Binding-site contacts:
Ligand atom O1 contacts residue HIS318 of chain 1.A at 3.5 Å (h-bond).
Ligand atom OD2 contacts residue ASN296 of chain 1.A at 3.4 Å (h-bond).
Ligand atom C4 contacts residue ARG812 of chain 1.A at 3.2 Å.
Ligand atom OD2 contacts residue ARG311 of chain 1.A at 3.4 Å (salt-bridge).
Ligand atom CG1 contacts residue ARG311 of chain 1.A at 3.2 Å.
Ligand atom O1 contacts residue HIS322 of chain 1.A at 3.6 Å (h-bond).
Ligand atom C contacts residue ALA283 of chain 1.A at 3.6 Å (hydrophobic).
Ligand atom O1 contacts residue GLU341 of chain 1.A at 3.6 Å.
Ligand atom C4 contacts residue THR281 of chain 1.A at 3.3 Å.
Ligand atom O1 contacts residue GLU285 of chain 1.A at 3.4 Å (salt-bridge).
Ligand atom C6 contacts residue ZN1 of chain 1.H at 3.2 Å.
Ligand atom CG contacts residue ARG311 of chain 1.A at 3.0 Å.
Ligand atom O contacts residue ZN1 of chain 1.H at 2.9 Å.
Ligand atom C contacts residue TYR404 of chain 1.A at 3.3 Å (hydrophobic).
Ligand atom C contacts residue GLY282 of chain 1.A at 3.7 Å.
Ligand atom C6 contacts residue GLU319 of chain 1.A at 3.6 Å.
Ligand atom O contacts residue GLU341 of chain 1.A at 3.5 Å (salt-bridge).
Ligand atom CG2 contacts residue GLU319 of chain 1.A at 3.7 Å.
Ligand atom OD1 contacts residue ARG311 of chain 1.A at 2.3 Å (salt-bridge).
Ligand atom O1 contacts residue GLU319 of chain 1.A at 2.8 Å (salt-bridge).
Ligand atom O1 contacts residue ZN1 of chain 1.H at 2.0 Å.
Ligand atom C5 contacts residue THR281 of chain 1.A at 3.6 Å.
Ligand atom N contacts residue GLU285 of chain 1.A at 3.0 Å (salt-bridge).
Ligand atom CB contacts residue GLY282 of chain 1.A at 3.6 Å.
Ligand atom C contacts residue ZN1 of chain 1.H at 3.4 Å.
Ligand atom O contacts residue ALA283 of chain 1.A at 3.3 Å (h-bond).
Ligand atom C6 contacts residue ALA283 of chain 1.A at 3.0 Å (hydrophobic).
Ligand atom N contacts residue GLU341 of chain 1.A at 3.2 Å (salt-bridge).
Ligand atom OD1 contacts residue GLY282 of chain 1.A at 3.6 Å.
Ligand atom N contacts residue GLY282 of chain 1.A at 3.6 Å.
Ligand atom OD1 contacts residue ASN296 of chain 1.A at 2.5 Å (h-bond).
Ligand atom N contacts residue ALA283 of chain 1.A at 3.2 Å (h-bond).
Ligand atom O contacts residue GLY282 of chain 1.A at 2.7 Å (h-bond).
Ligand atom CG contacts residue ASN296 of chain 1.A at 3.0 Å.
Ligand atom O contacts residue HIS318 of chain 1.A at 3.6 Å (h-bond).
Ligand atom C2 contacts residue ALA283 of chain 1.A at 3.3 Å (hydrophobic).
Ligand atom O contacts residue THR281 of chain 1.A at 3.6 Å.
Ligand atom C5 contacts residue GLU148 of chain 1.A at 3.6 Å.
Ligand atom N contacts residue GLU148 of chain 1.A at 2.5 Å (salt-bridge).
Ligand atom O contacts residue TYR404 of chain 1.A at 2.3 Å (h-bond).

A small-molecule ligand and the protein it binds are described below.
Small molecule (SMILES): CC(C)C[C@@H](N)[C@H](O)C(=O)N[C@H](C(=O)N[C@H](C(=O)N[C@@H](CC(=O)O)C(=O)O)C(C)C)C(C)C

Sequence of chain 1.A:
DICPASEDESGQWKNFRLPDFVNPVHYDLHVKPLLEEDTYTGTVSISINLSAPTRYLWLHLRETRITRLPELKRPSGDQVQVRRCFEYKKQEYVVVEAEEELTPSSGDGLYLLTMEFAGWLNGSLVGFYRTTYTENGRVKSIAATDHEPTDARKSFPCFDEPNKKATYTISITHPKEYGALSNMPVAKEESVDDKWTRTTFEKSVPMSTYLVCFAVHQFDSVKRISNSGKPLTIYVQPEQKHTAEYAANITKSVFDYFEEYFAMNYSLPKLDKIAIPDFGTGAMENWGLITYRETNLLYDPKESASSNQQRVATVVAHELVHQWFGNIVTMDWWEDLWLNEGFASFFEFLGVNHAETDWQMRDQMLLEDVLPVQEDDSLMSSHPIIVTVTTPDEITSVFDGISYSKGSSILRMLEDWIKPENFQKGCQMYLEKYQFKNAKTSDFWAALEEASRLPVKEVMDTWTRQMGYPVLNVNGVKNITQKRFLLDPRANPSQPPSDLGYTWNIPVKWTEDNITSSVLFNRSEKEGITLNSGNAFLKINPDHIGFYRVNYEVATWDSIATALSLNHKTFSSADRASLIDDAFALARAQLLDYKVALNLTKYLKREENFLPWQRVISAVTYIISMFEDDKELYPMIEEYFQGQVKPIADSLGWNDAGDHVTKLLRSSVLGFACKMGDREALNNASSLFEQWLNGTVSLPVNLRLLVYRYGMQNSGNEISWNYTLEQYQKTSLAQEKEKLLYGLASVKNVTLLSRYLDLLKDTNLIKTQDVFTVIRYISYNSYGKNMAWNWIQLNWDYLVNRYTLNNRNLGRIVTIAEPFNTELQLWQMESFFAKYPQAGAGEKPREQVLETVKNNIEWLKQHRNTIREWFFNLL